Binding-site contacts:
Ligand atom CD contacts residue ASN84 of chain 2.C at 3.1 Å.
Ligand atom CA contacts residue HIS88 of chain 2.C at 3.2 Å.
Ligand atom CB contacts residue ALA35 of chain 1.A at 3.6 Å (hydrophobic).
Ligand atom O contacts residue LEU36 of chain 1.A at 3.5 Å.
Ligand atom CG contacts residue LEU36 of chain 1.A at 3.4 Å (hydrophobic).
Ligand atom CD contacts residue PRO26 of chain 1.A at 3.5 Å (hydrophobic).
Ligand atom O contacts residue HIS88 of chain 2.C at 2.9 Å (h-bond).
Ligand atom CD2 contacts residue TYR83 of chain 2.C at 3.0 Å (hydrophobic).
Ligand atom NE1 contacts residue LEU38 of chain 2.C at 3.4 Å.
Ligand atom NZ contacts residue VAL31 of chain 2.C at 3.7 Å.
Ligand atom NZ contacts residue PRO26 of chain 1.A at 3.2 Å (h-bond).
Ligand atom OH contacts residue VAL90 of chain 1.A at 3.6 Å.
Ligand atom O contacts residue HIS88 of chain 1.A at 2.9 Å.
Ligand atom OH contacts residue ASN84 of chain 2.C at 3.5 Å (h-bond).
Ligand atom CB contacts residue LEU36 of chain 1.A at 3.6 Å (hydrophobic).
Ligand atom CG contacts residue TRP25 of chain 1.A at 3.5 Å (hydrophobic).
Ligand atom CH3 contacts residue GLY37 of chain 2.C at 3.3 Å.
Ligand atom O contacts residue PRO85 of chain 2.C at 3.3 Å.
Ligand atom CZ contacts residue PRO85 of chain 2.C at 3.6 Å (hydrophobic).
Ligand atom CH contacts residue VAL31 of chain 2.C at 3.5 Å (hydrophobic).
Ligand atom CD1 contacts residue TYR83 of chain 1.A at 3.5 Å (hydrophobic).
Ligand atom OH contacts residue PRO85 of chain 2.C at 3.4 Å.
Ligand atom SG contacts residue LEU36 of chain 1.A at 3.5 Å.
Ligand atom CG1 contacts residue HIS88 of chain 1.A at 3.2 Å.
Ligand atom NH2 contacts residue ALA35 of chain 1.A at 3.5 Å (h-bond).
Ligand atom CH3 contacts residue VAL31 of chain 2.C at 3.6 Å (hydrophobic).
Ligand atom OH contacts residue PRO86 of chain 2.C at 3.5 Å.
Ligand atom CE2 contacts residue TYR83 of chain 2.C at 3.2 Å (hydrophobic).
Ligand atom CD contacts residue ASP89 of chain 1.A at 3.5 Å.
Ligand atom OH contacts residue ASN84 of chain 2.C at 3.0 Å (h-bond).
Ligand atom CH3 contacts residue PRO26 of chain 2.C at 3.5 Å (hydrophobic).
Ligand atom CD1 contacts residue ASN84 of chain 1.A at 3.5 Å.
Ligand atom CD2 contacts residue TRP25 of chain 1.A at 3.7 Å (hydrophobic).
Ligand atom O contacts residue TRP25 of chain 1.A at 3.0 Å.
Ligand atom O contacts residue ASN84 of chain 2.C at 2.9 Å (h-bond).
Ligand atom C contacts residue TRP25 of chain 1.A at 3.6 Å (hydrophobic).
Ligand atom CG contacts residue ASN84 of chain 2.C at 3.3 Å.
Ligand atom CB contacts residue HIS88 of chain 2.C at 3.4 Å.
Ligand atom CA contacts residue TYR83 of chain 2.C at 3.6 Å (hydrophobic).
Ligand atom NE contacts residue ASP89 of chain 1.A at 3.6 Å (salt-bridge).

Sequence of chain 1.A:
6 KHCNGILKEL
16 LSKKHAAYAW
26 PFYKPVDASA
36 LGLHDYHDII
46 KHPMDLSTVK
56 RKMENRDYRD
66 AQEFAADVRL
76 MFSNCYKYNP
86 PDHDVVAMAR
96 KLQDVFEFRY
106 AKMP

A protein and the small-molecule ligand that binds it are described below.
Small molecule (SMILES): CC[C@H](C)[C@@H](C=O)NC(=O)[C@H](CCCN=C(N)N)NC(=O)[C@H](CCCCNC(C)=O)NC(=O)[C@H](CCCN=C(N)N)NC(=O)[C@H](CC(C)C)NC(=O)[C@@H]1CSCC(=O)N[C@@H](CC2=c3ccccc3=NC2)C(=O)N[C@@H](CCCCNC(C)=O)C(=O)NCC(=O)N[C@@H](Cc2ccc(O)cc2)C(=O)N[C@@H](CC(C)C)C(=O)N1

Sequence of chain 2.C:
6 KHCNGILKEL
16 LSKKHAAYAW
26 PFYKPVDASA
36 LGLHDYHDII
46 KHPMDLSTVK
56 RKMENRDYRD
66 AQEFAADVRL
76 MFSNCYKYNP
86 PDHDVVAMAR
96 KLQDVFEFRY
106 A